A small-molecule ligand and the protein it binds are described below.
Small molecule (SMILES): CC(C)(C)OC(=O)N[C@H](C(=O)NO)c1ccc(-n2cccn2)cc1

Sequence of chain 1.D:
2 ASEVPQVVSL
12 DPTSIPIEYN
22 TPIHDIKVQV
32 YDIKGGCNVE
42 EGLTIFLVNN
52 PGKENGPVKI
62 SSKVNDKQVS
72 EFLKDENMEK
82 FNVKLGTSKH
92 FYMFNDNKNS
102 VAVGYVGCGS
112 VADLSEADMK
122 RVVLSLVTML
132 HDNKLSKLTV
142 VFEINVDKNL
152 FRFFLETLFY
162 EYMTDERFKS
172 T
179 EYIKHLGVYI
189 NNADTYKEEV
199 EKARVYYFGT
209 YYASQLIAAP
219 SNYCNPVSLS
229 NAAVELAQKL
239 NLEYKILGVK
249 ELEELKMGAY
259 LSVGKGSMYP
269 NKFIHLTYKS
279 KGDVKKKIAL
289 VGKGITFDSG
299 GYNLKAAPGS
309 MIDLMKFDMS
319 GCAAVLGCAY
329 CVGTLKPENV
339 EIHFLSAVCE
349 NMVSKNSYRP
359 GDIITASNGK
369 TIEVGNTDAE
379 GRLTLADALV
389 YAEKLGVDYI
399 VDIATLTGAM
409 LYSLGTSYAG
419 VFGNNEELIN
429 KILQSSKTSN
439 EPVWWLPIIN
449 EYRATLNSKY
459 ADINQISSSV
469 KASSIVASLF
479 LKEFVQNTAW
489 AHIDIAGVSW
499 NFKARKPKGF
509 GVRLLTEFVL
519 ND

Binding-site contacts:
Ligand atom C contacts residue ZN1 of chain 1.PA at 3.3 Å.
Ligand atom C contacts residue LEU404 of chain 1.D at 3.5 Å (hydrophobic).
Ligand atom OAD contacts residue THR405 of chain 1.D at 3.6 Å.
Ligand atom CAK contacts residue GLY406 of chain 1.D at 3.8 Å.
Ligand atom NAO contacts residue ASP376 of chain 1.D at 3.2 Å (salt-bridge).
Ligand atom OAF contacts residue CO31 of chain 1.OA at 3.4 Å (h-bond).
Ligand atom OAF contacts residue ASP296 of chain 1.D at 2.6 Å (salt-bridge).
Ligand atom NAO contacts residue ZN1 of chain 1.NA at 3.2 Å.
Ligand atom NAO contacts residue LYS303 of chain 1.D at 3.8 Å.
Ligand atom CAH contacts residue ALA494 of chain 1.D at 3.3 Å (hydrophobic).
Ligand atom CAJ contacts residue GLY406 of chain 1.D at 3.3 Å.
Ligand atom N contacts residue GLY406 of chain 1.D at 3.6 Å.
Ligand atom NAN contacts residue ALA494 of chain 1.D at 3.6 Å.
Ligand atom C contacts residue ASP376 of chain 1.D at 3.2 Å.
Ligand atom OAF contacts residue LYS291 of chain 1.D at 3.6 Å.
Ligand atom O contacts residue ZN1 of chain 1.PA at 3.6 Å.
Ligand atom CAL contacts residue THR405 of chain 1.D at 3.8 Å.
Ligand atom OAF contacts residue ZN1 of chain 1.PA at 1.9 Å.
Ligand atom OAF contacts residue ASP376 of chain 1.D at 2.9 Å (salt-bridge).
Ligand atom N contacts residue THR405 of chain 1.D at 3.6 Å.
Ligand atom OAF contacts residue GLU378 of chain 1.D at 3.0 Å (salt-bridge).
Ligand atom O contacts residue CO31 of chain 1.OA at 2.9 Å (h-bond).
Ligand atom CAI contacts residue LYS303 of chain 1.D at 3.8 Å.
Ligand atom CAT contacts residue GLY406 of chain 1.D at 3.6 Å.
Ligand atom CA contacts residue LEU404 of chain 1.D at 3.9 Å (hydrophobic).
Ligand atom CAU contacts residue GLY406 of chain 1.D at 3.5 Å.
Ligand atom O contacts residue LEU404 of chain 1.D at 3.3 Å (h-bond).
Ligand atom CAB contacts residue ARG380 of chain 1.D at 3.9 Å.
Ligand atom CAJ contacts residue THR405 of chain 1.D at 3.8 Å.
Ligand atom CAJ contacts residue LEU404 of chain 1.D at 3.4 Å (hydrophobic).
Ligand atom NAO contacts residue ASP296 of chain 1.D at 3.3 Å (salt-bridge).
Ligand atom CAH contacts residue PHE315 of chain 1.D at 3.7 Å (hydrophobic).
Ligand atom O contacts residue ALA377 of chain 1.D at 3.8 Å.
Ligand atom CAL contacts residue GLY406 of chain 1.D at 3.3 Å.
Ligand atom NAO contacts residue ZN1 of chain 1.PA at 2.5 Å.
Ligand atom N contacts residue LEU404 of chain 1.D at 3.3 Å (h-bond).
Ligand atom CAA contacts residue ASN374 of chain 1.D at 3.5 Å.
Ligand atom OAF contacts residue ZN1 of chain 1.NA at 2.2 Å.
Ligand atom O contacts residue ASP376 of chain 1.D at 2.9 Å (salt-bridge).
Ligand atom CAM contacts residue MET313 of chain 1.D at 3.9 Å (hydrophobic).